Binding-site contacts:
Ligand atom CA contacts residue ASP329 of chain 1.B at 3.1 Å.
Ligand atom CE2 contacts residue VAL340 of chain 1.B at 3.9 Å (hydrophobic).
Ligand atom OA contacts residue PHE332 of chain 1.B at 3.6 Å.
Ligand atom OA contacts residue CYS339 of chain 1.B at 3.4 Å (h-bond).
Ligand atom CE1 contacts residue CYS339 of chain 1.B at 4.1 Å (hydrophobic).
Ligand atom CA contacts residue LYS342 of chain 1.B at 3.7 Å.
Ligand atom OA contacts residue PHE354 of chain 1.B at 3.9 Å.
Ligand atom CE2 contacts residue LYS342 of chain 1.B at 4.4 Å.
Ligand atom CB contacts residue CYS339 of chain 1.B at 2.3 Å (hydrophobic).
Ligand atom O contacts residue ASP329 of chain 1.B at 3.9 Å.
Ligand atom CE2 contacts residue CYS339 of chain 1.B at 4.2 Å (hydrophobic).
Ligand atom CG contacts residue CYS339 of chain 1.B at 3.1 Å (hydrophobic).
Ligand atom C contacts residue ASP329 of chain 1.B at 3.4 Å.
Ligand atom OA contacts residue LYS342 of chain 1.B at 4.3 Å.
Ligand atom OXT contacts residue ASP329 of chain 1.B at 3.4 Å.
Ligand atom CD2 contacts residue LYS342 of chain 1.B at 4.0 Å.
Ligand atom CB contacts residue LYS342 of chain 1.B at 4.5 Å.
Ligand atom C contacts residue LYS342 of chain 1.B at 3.9 Å.
Ligand atom CD2 contacts residue CYS339 of chain 1.B at 3.2 Å (hydrophobic).
Ligand atom CD1 contacts residue CYS339 of chain 1.B at 3.8 Å (hydrophobic).
Ligand atom CZ contacts residue CYS339 of chain 1.B at 4.3 Å (hydrophobic).
Ligand atom CA contacts residue CYS339 of chain 1.B at 3.5 Å (hydrophobic).
Ligand atom OXT contacts residue LYS342 of chain 1.B at 3.2 Å (salt-bridge).
Ligand atom CB contacts residue ASP329 of chain 1.B at 4.5 Å.
Ligand atom OA contacts residue ASP329 of chain 1.B at 2.6 Å (salt-bridge).
Ligand atom CE2 contacts residue LYS341 of chain 1.B at 4.0 Å.
Ligand atom CD2 contacts residue VAL340 of chain 1.B at 4.1 Å (hydrophobic).
Ligand atom CD2 contacts residue LYS341 of chain 1.B at 3.9 Å.

The small molecule below binds the protein below.
Small molecule (SMILES): O=C(O)[C@H](O)Cc1ccccc1

Sequence of chain 1.B:
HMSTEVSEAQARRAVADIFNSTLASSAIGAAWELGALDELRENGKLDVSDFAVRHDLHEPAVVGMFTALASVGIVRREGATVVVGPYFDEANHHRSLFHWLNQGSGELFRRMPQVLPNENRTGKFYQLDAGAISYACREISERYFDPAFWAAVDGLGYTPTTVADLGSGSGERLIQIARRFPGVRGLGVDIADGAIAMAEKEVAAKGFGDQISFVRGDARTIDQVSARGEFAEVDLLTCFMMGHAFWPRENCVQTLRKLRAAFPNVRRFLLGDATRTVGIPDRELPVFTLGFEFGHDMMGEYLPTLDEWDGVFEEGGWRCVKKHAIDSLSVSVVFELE